This small molecule binds to this protein.
Small molecule (SMILES): Cc1cc(N)nc(COC[C@@H]2C[C@@H](OCc3cc(C)cc(N)n3)CN2)c1

Sequence of chain 1.A:
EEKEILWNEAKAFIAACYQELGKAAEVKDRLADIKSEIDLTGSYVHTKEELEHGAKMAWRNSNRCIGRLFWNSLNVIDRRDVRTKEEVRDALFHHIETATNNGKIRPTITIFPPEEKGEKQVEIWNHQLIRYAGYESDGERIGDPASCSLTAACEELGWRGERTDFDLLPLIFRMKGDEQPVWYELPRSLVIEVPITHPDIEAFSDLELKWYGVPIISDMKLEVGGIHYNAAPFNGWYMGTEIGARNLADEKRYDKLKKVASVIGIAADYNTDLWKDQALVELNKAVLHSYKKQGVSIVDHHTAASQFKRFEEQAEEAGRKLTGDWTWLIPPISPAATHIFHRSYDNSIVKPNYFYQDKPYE

Binding-site contacts:
Ligand atom C08 contacts residue HEM1 of chain 1.B at 3.6 Å.
Ligand atom C02 contacts residue TRP238 of chain 1.A at 3.7 Å (hydrophobic).
Ligand atom C3' contacts residue HEM1 of chain 1.B at 3.2 Å.
Ligand atom N22 contacts residue TYR357 of chain 1.A at 3.8 Å.
Ligand atom C2' contacts residue HEM1 of chain 1.B at 2.9 Å.
Ligand atom C22 contacts residue TYR357 of chain 1.A at 3.4 Å (hydrophobic).
Ligand atom N01 contacts residue HEM1 of chain 1.B at 3.9 Å.
Ligand atom N02 contacts residue TYR239 of chain 1.A at 3.7 Å.
Ligand atom C23 contacts residue TYR357 of chain 1.A at 3.8 Å (hydrophobic).
Ligand atom C03 contacts residue GLY237 of chain 1.A at 4.0 Å.
Ligand atom C05 contacts residue ILE218 of chain 1.A at 3.7 Å (hydrophobic).
Ligand atom C4' contacts residue HIS128 of chain 1.A at 3.7 Å.
Ligand atom N02 contacts residue HEM1 of chain 1.B at 3.3 Å.
Ligand atom C08 contacts residue GLU243 of chain 1.A at 3.2 Å.
Ligand atom C12 contacts residue TRP329 of chain 1.A at 3.9 Å (hydrophobic).
Ligand atom C24 contacts residue TYR357 of chain 1.A at 3.9 Å (hydrophobic).
Ligand atom O09 contacts residue ILE218 of chain 1.A at 3.4 Å.
Ligand atom C02 contacts residue GLU243 of chain 1.A at 3.5 Å.
Ligand atom N1' contacts residue HEM1 of chain 1.B at 2.9 Å (h-bond).
Ligand atom C07 contacts residue GLY237 of chain 1.A at 3.8 Å.
Ligand atom N22 contacts residue ASP220 of chain 1.A at 3.0 Å (salt-bridge).
Ligand atom N01 contacts residue GLU243 of chain 1.A at 2.9 Å (salt-bridge).
Ligand atom C5' contacts residue HEM1 of chain 1.B at 2.8 Å.
Ligand atom C12 contacts residue TYR357 of chain 1.A at 3.3 Å (hydrophobic).
Ligand atom C06 contacts residue GLU243 of chain 1.A at 3.5 Å.
Ligand atom C10 contacts residue ILE218 of chain 1.A at 4.0 Å (hydrophobic).
Ligand atom C5' contacts residue HIS128 of chain 1.A at 3.5 Å.
Ligand atom C04 contacts residue HEM1 of chain 1.B at 3.8 Å.
Ligand atom N02 contacts residue GLU243 of chain 1.A at 2.8 Å (salt-bridge).
Ligand atom C25 contacts residue TYR357 of chain 1.A at 3.6 Å (hydrophobic).
Ligand atom C26 contacts residue TYR357 of chain 1.A at 3.3 Å (hydrophobic).
Ligand atom N21 contacts residue TYR357 of chain 1.A at 3.3 Å.
Ligand atom C02 contacts residue PRO216 of chain 1.A at 4.0 Å (hydrophobic).
Ligand atom C07 contacts residue PHE235 of chain 1.A at 3.6 Å (hydrophobic).
Ligand atom C10 contacts residue HEM1 of chain 1.B at 3.6 Å.
Ligand atom C02 contacts residue HEM1 of chain 1.B at 3.6 Å.
Ligand atom N02 contacts residue TRP238 of chain 1.A at 2.7 Å (h-bond).
Ligand atom C03 contacts residue HEM1 of chain 1.B at 3.3 Å.
Ligand atom C12 contacts residue HEM1 of chain 1.B at 3.7 Å.
Ligand atom C07 contacts residue HEM1 of chain 1.B at 3.4 Å.